The small molecule below binds the protein below.
Small molecule (SMILES): NCCCCCCCCCCCC(=O)O

Sequence of chain 29.A:
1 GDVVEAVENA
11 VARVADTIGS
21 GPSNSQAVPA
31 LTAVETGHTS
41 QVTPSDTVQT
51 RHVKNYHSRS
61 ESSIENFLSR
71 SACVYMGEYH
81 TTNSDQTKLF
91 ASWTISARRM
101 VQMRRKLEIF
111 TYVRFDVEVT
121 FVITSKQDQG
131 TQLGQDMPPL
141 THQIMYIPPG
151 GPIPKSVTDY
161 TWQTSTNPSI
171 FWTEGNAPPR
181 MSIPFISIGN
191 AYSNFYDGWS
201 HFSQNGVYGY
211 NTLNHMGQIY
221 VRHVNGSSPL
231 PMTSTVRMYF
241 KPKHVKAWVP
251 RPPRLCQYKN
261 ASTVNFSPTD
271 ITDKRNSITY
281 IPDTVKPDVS

Binding-site contacts:
Ligand atom O contacts residue VAL113 of chain 29.A at 4.0 Å.
Ligand atom C7 contacts residue PHE240 of chain 29.A at 3.9 Å (hydrophobic).
Ligand atom C3 contacts residue ILE95 of chain 29.A at 4.2 Å (hydrophobic).
Ligand atom C7 contacts residue TYR192 of chain 29.A at 4.4 Å (hydrophobic).
Ligand atom C1 contacts residue ILE219 of chain 29.A at 4.1 Å (hydrophobic).
Ligand atom C8 contacts residue MET216 of chain 29.A at 3.9 Å (hydrophobic).
Ligand atom C contacts residue TYR192 of chain 29.A at 4.2 Å (hydrophobic).
Ligand atom C9 contacts residue PHE115 of chain 29.A at 4.1 Å (hydrophobic).
Ligand atom C5 contacts residue ILE183 of chain 29.A at 4.4 Å (hydrophobic).
Ligand atom C10 contacts residue TYR192 of chain 29.A at 4.3 Å (hydrophobic).
Ligand atom OXT contacts residue ASN194 of chain 29.A at 4.3 Å.
Ligand atom O contacts residue ASN194 of chain 29.A at 3.0 Å (h-bond).
Ligand atom C1 contacts residue ILE183 of chain 29.A at 4.2 Å (hydrophobic).
Ligand atom C7 contacts residue VAL117 of chain 29.A at 4.3 Å (hydrophobic).
Ligand atom C3 contacts residue ILE183 of chain 29.A at 3.7 Å (hydrophobic).
Ligand atom C contacts residue TYR210 of chain 29.A at 4.1 Å (hydrophobic).
Ligand atom C4 contacts residue ILE95 of chain 29.A at 4.0 Å (hydrophobic).
Ligand atom N contacts residue MET181 of chain 29.A at 3.9 Å.
Ligand atom C9 contacts residue PHE240 of chain 29.A at 4.1 Å (hydrophobic).
Ligand atom C2 contacts residue ILE183 of chain 29.A at 4.2 Å (hydrophobic).
Ligand atom O contacts residue TYR192 of chain 29.A at 3.9 Å.
Ligand atom C8 contacts residue TYR192 of chain 29.A at 3.6 Å (hydrophobic).
Ligand atom O contacts residue LEU107 of chain 29.A at 4.4 Å.
Ligand atom C10 contacts residue MET216 of chain 29.A at 3.6 Å (hydrophobic).
Ligand atom C1 contacts residue VAL119 of chain 29.A at 4.2 Å (hydrophobic).
Ligand atom C5 contacts residue PHE240 of chain 29.A at 4.1 Å (hydrophobic).
Ligand atom C4 contacts residue ILE183 of chain 29.A at 4.2 Å (hydrophobic).
Ligand atom C7 contacts residue ILE95 of chain 29.A at 4.3 Å (hydrophobic).
Ligand atom C contacts residue ASN194 of chain 29.A at 4.0 Å.
Ligand atom N contacts residue ILE219 of chain 29.A at 4.0 Å.
Ligand atom CA2 contacts residue PHE115 of chain 29.A at 4.3 Å (hydrophobic).
Ligand atom C6 contacts residue TYR192 of chain 29.A at 4.4 Å (hydrophobic).
Ligand atom C2 contacts residue TYR146 of chain 29.A at 3.9 Å (hydrophobic).
Ligand atom C5 contacts residue ILE95 of chain 29.A at 3.8 Å (hydrophobic).
Ligand atom C9 contacts residue TYR192 of chain 29.A at 4.1 Å (hydrophobic).
Ligand atom C6 contacts residue ILE95 of chain 29.A at 4.1 Å (hydrophobic).
Ligand atom OXT contacts residue MET216 of chain 29.A at 4.2 Å.
Ligand atom N contacts residue TYR146 of chain 29.A at 4.1 Å.
Ligand atom OXT contacts residue TYR210 of chain 29.A at 3.0 Å (h-bond).
Ligand atom C2 contacts residue ILE95 of chain 29.A at 3.8 Å (hydrophobic).